Sequence of chain 1.A:
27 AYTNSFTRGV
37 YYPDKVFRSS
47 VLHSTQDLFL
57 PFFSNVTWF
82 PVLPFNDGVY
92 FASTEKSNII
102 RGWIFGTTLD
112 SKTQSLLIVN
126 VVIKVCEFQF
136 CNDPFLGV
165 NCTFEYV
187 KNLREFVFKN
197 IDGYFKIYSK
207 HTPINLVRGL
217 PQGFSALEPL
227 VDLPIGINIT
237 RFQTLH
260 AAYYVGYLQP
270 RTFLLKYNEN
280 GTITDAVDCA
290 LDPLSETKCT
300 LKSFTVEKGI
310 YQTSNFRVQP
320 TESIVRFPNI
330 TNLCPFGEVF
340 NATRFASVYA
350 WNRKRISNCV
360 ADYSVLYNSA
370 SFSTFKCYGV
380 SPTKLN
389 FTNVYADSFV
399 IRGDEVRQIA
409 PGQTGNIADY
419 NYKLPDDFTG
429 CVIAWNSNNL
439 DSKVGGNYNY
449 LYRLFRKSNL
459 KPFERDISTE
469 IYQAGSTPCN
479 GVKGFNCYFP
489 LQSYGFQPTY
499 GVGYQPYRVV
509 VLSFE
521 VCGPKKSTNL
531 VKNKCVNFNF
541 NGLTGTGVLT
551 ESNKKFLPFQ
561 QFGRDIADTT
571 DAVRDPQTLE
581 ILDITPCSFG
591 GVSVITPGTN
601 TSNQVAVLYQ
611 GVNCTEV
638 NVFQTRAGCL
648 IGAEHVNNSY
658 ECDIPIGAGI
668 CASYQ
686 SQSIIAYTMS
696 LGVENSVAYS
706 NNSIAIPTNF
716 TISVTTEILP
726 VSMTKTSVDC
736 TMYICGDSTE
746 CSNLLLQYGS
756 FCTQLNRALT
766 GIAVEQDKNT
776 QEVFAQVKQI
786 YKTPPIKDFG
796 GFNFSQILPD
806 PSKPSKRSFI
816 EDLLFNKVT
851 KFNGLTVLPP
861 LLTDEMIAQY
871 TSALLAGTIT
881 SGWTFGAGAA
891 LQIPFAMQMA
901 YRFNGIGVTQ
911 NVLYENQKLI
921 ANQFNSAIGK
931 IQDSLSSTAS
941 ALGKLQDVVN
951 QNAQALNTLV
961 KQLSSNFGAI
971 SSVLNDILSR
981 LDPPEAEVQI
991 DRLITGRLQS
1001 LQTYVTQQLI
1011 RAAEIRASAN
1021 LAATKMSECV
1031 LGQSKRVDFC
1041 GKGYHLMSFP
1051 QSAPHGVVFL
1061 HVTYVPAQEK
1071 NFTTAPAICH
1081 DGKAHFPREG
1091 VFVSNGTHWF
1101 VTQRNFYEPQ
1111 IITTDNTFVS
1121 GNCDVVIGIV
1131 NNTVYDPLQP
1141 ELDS

Binding-site contacts:
Ligand atom O4 contacts residue LEU919 of chain 1.A at 4.0 Å.
Ligand atom C8 contacts residue LEU919 of chain 1.A at 4.2 Å (hydrophobic).
Ligand atom C4 contacts residue ASN714 of chain 1.A at 4.2 Å.
Ligand atom C3 contacts residue LEU919 of chain 1.A at 4.2 Å (hydrophobic).
Ligand atom N2 contacts residue ASN714 of chain 1.A at 2.9 Å (h-bond).
Ligand atom O6 contacts residue ASN714 of chain 1.A at 4.4 Å.
Ligand atom C1 contacts residue GLN1068 of chain 1.A at 4.5 Å.
Ligand atom C5 contacts residue LEU919 of chain 1.A at 4.0 Å (hydrophobic).
Ligand atom C2 contacts residue ASN714 of chain 1.A at 2.4 Å.
Ligand atom O7 contacts residue GLN1068 of chain 1.A at 3.9 Å.
Ligand atom O5 contacts residue LEU919 of chain 1.A at 4.5 Å.
Ligand atom C1 contacts residue LEU919 of chain 1.A at 4.1 Å (hydrophobic).
Ligand atom O7 contacts residue ASN714 of chain 1.A at 3.9 Å.
Ligand atom C7 contacts residue LEU919 of chain 1.A at 4.0 Å (hydrophobic).
Ligand atom C3 contacts residue ASN714 of chain 1.A at 3.8 Å.
Ligand atom O5 contacts residue ASN714 of chain 1.A at 2.3 Å (h-bond).
Ligand atom O6 contacts residue GLN923 of chain 1.A at 4.1 Å.
Ligand atom C5 contacts residue GLN923 of chain 1.A at 4.2 Å.
Ligand atom C5 contacts residue ASN714 of chain 1.A at 3.6 Å.
Ligand atom C6 contacts residue GLN923 of chain 1.A at 4.0 Å.
Ligand atom C1 contacts residue ASN714 of chain 1.A at 1.4 Å.
Ligand atom C7 contacts residue ASN714 of chain 1.A at 3.6 Å.
Ligand atom O7 contacts residue LEU919 of chain 1.A at 3.5 Å.
Ligand atom O5 contacts residue GLN923 of chain 1.A at 4.4 Å.

The protein below binds the small molecule below.
Small molecule (SMILES): CC(=O)N[C@H]1[C@H](O[C@H]2[C@H](O)[C@@H](NC(C)=O)CO[C@@H]2CO)O[C@H](CO)[C@@H](O)[C@@H]1O